Sequence of chain 1.C:
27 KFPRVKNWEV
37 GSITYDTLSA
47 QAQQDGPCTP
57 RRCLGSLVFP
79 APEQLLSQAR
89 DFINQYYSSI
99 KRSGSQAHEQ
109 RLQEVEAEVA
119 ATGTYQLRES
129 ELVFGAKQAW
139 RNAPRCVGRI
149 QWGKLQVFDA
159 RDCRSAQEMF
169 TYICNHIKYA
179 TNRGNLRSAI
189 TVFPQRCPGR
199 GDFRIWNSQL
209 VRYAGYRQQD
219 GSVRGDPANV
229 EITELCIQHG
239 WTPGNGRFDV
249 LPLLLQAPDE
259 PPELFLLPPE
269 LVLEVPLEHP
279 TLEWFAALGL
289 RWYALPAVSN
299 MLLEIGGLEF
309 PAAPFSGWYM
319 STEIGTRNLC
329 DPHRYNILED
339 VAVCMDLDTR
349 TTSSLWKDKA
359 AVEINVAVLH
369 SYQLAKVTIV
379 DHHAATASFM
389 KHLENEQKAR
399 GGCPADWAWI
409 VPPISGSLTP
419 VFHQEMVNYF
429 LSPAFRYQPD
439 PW

The small molecule below binds the protein below.
Small molecule (SMILES): Cc1cc(N)nc(CCc2cc(CC[C@H]3CCN3C)cc(F)c2F)c1

Binding-site contacts:
Ligand atom C12 contacts residue HEM1 of chain 1.W at 3.6 Å.
Ligand atom C02 contacts residue TRP316 of chain 1.C at 3.7 Å (hydrophobic).
Ligand atom C02 contacts residue GLU321 of chain 1.C at 3.5 Å.
Ligand atom C02 contacts residue PRO294 of chain 1.C at 3.9 Å (hydrophobic).
Ligand atom C24 contacts residue PHE65 of chain 1.C at 3.8 Å (hydrophobic).
Ligand atom C08 contacts residue GLU321 of chain 1.C at 3.6 Å.
Ligand atom C23 contacts residue PHE65 of chain 1.C at 3.5 Å (hydrophobic).
Ligand atom C07 contacts residue SER314 of chain 1.C at 3.9 Å.
Ligand atom C06 contacts residue HEM1 of chain 1.W at 3.8 Å.
Ligand atom N02 contacts residue HEM1 of chain 1.W at 3.5 Å.
Ligand atom C05 contacts residue VAL296 of chain 1.C at 3.7 Å (hydrophobic).
Ligand atom C18 contacts residue HEM1 of chain 1.W at 3.7 Å.
Ligand atom C03 contacts residue PRO294 of chain 1.C at 3.7 Å (hydrophobic).
Ligand atom C03 contacts residue HEM1 of chain 1.W at 3.4 Å.
Ligand atom N02 contacts residue TYR317 of chain 1.C at 3.6 Å.
Ligand atom C02 contacts residue HEM1 of chain 1.W at 3.6 Å.
Ligand atom C11 contacts residue HEM1 of chain 1.W at 3.8 Å.
Ligand atom C07 contacts residue HEM1 of chain 1.W at 3.6 Å.
Ligand atom C07 contacts residue PHE313 of chain 1.C at 3.7 Å (hydrophobic).
Ligand atom N01 contacts residue GLU321 of chain 1.C at 2.7 Å (salt-bridge).
Ligand atom C07 contacts residue GLY315 of chain 1.C at 3.5 Å.
Ligand atom F12 contacts residue HEM1 of chain 1.W at 3.5 Å.
Ligand atom N01 contacts residue HEM1 of chain 1.W at 3.6 Å.
Ligand atom C15 contacts residue HEM1 of chain 1.W at 3.7 Å.
Ligand atom C12 contacts residue VAL296 of chain 1.C at 3.6 Å (hydrophobic).
Ligand atom C17 contacts residue HEM1 of chain 1.W at 4.0 Å.
Ligand atom C08 contacts residue HEM1 of chain 1.W at 3.5 Å.
Ligand atom C04 contacts residue HEM1 of chain 1.W at 3.8 Å.
Ligand atom F13 contacts residue HEM1 of chain 1.W at 3.1 Å.
Ligand atom N02 contacts residue TRP316 of chain 1.C at 2.8 Å (h-bond).
Ligand atom C03 contacts residue TRP316 of chain 1.C at 3.8 Å (hydrophobic).
Ligand atom C23 contacts residue TYR435 of chain 1.C at 3.7 Å (hydrophobic).
Ligand atom C16 contacts residue HEM1 of chain 1.W at 3.1 Å.
Ligand atom C06 contacts residue GLU321 of chain 1.C at 3.6 Å.
Ligand atom F12 contacts residue VAL296 of chain 1.C at 2.9 Å.
Ligand atom F13 contacts residue MET299 of chain 1.C at 3.1 Å.
Ligand atom C07 contacts residue PRO294 of chain 1.C at 3.8 Å (hydrophobic).
Ligand atom N02 contacts residue GLU321 of chain 1.C at 2.6 Å (salt-bridge).
Ligand atom C14 contacts residue HEM1 of chain 1.W at 2.9 Å.
Ligand atom C13 contacts residue HEM1 of chain 1.W at 3.0 Å.